The protein below binds the small molecule below.
Small molecule (SMILES): CC(=O)N[C@@H]1[C@@H](O)[C@H](O)[C@@H](CO)O[C@H]1O

Sequence of chain 17.B:
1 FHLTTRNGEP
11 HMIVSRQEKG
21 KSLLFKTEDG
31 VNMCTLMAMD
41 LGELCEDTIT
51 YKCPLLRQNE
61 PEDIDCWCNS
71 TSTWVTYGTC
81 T

Binding-site contacts:
Ligand atom C3 contacts residue VAL31 of chain 17.B at 3.0 Å (hydrophobic).
Ligand atom C6 contacts residue ASN69 of chain 17.B at 4.4 Å.
Ligand atom C5 contacts residue MET33 of chain 17.B at 3.7 Å (hydrophobic).
Ligand atom C6 contacts residue LEU24 of chain 17.B at 4.5 Å (hydrophobic).
Ligand atom O4 contacts residue VAL31 of chain 17.B at 3.3 Å.
Ligand atom O1 contacts residue VAL31 of chain 17.B at 3.4 Å (h-bond).
Ligand atom C1 contacts residue ASN69 of chain 17.B at 2.7 Å.
Ligand atom C4 contacts residue VAL31 of chain 17.B at 3.8 Å (hydrophobic).
Ligand atom C6 contacts residue MET33 of chain 17.B at 3.5 Å (hydrophobic).
Ligand atom O4 contacts residue NAG1 of chain 17.R at 3.0 Å.
Ligand atom C8 contacts residue ASN69 of chain 17.B at 3.4 Å.
Ligand atom O5 contacts residue ASN69 of chain 17.B at 2.8 Å (h-bond).
Ligand atom C5 contacts residue NAG1 of chain 17.R at 4.3 Å.
Ligand atom O6 contacts residue NAG1 of chain 17.R at 3.0 Å.
Ligand atom N2 contacts residue ASN69 of chain 17.B at 4.3 Å.
Ligand atom C5 contacts residue ASN69 of chain 17.B at 3.7 Å.
Ligand atom C2 contacts residue ASN69 of chain 17.B at 4.2 Å.
Ligand atom C6 contacts residue NAG1 of chain 17.R at 4.3 Å.
Ligand atom C8 contacts residue ARG57 of chain 17.B at 4.2 Å.
Ligand atom O1 contacts residue SER70 of chain 17.B at 4.2 Å.
Ligand atom O1 contacts residue ASN69 of chain 17.B at 2.1 Å (h-bond).
Ligand atom O5 contacts residue MET33 of chain 17.B at 4.2 Å.
Ligand atom C1 contacts residue VAL31 of chain 17.B at 4.3 Å (hydrophobic).
Ligand atom N2 contacts residue VAL31 of chain 17.B at 4.0 Å.
Ligand atom O7 contacts residue ASN69 of chain 17.B at 3.8 Å.
Ligand atom C7 contacts residue SER70 of chain 17.B at 4.4 Å.
Ligand atom O3 contacts residue VAL31 of chain 17.B at 3.6 Å.
Ligand atom C8 contacts residue SER70 of chain 17.B at 3.7 Å.
Ligand atom O3 contacts residue NAG1 of chain 17.R at 2.6 Å (h-bond).
Ligand atom C5 contacts residue VAL31 of chain 17.B at 4.2 Å (hydrophobic).
Ligand atom C2 contacts residue VAL31 of chain 17.B at 4.0 Å (hydrophobic).
Ligand atom C4 contacts residue NAG1 of chain 17.R at 3.2 Å.
Ligand atom C3 contacts residue NAG1 of chain 17.R at 3.7 Å.
Ligand atom O1 contacts residue MET33 of chain 17.B at 3.9 Å.
Ligand atom C7 contacts residue ASN69 of chain 17.B at 3.8 Å.